Sequence of chain 1.A:
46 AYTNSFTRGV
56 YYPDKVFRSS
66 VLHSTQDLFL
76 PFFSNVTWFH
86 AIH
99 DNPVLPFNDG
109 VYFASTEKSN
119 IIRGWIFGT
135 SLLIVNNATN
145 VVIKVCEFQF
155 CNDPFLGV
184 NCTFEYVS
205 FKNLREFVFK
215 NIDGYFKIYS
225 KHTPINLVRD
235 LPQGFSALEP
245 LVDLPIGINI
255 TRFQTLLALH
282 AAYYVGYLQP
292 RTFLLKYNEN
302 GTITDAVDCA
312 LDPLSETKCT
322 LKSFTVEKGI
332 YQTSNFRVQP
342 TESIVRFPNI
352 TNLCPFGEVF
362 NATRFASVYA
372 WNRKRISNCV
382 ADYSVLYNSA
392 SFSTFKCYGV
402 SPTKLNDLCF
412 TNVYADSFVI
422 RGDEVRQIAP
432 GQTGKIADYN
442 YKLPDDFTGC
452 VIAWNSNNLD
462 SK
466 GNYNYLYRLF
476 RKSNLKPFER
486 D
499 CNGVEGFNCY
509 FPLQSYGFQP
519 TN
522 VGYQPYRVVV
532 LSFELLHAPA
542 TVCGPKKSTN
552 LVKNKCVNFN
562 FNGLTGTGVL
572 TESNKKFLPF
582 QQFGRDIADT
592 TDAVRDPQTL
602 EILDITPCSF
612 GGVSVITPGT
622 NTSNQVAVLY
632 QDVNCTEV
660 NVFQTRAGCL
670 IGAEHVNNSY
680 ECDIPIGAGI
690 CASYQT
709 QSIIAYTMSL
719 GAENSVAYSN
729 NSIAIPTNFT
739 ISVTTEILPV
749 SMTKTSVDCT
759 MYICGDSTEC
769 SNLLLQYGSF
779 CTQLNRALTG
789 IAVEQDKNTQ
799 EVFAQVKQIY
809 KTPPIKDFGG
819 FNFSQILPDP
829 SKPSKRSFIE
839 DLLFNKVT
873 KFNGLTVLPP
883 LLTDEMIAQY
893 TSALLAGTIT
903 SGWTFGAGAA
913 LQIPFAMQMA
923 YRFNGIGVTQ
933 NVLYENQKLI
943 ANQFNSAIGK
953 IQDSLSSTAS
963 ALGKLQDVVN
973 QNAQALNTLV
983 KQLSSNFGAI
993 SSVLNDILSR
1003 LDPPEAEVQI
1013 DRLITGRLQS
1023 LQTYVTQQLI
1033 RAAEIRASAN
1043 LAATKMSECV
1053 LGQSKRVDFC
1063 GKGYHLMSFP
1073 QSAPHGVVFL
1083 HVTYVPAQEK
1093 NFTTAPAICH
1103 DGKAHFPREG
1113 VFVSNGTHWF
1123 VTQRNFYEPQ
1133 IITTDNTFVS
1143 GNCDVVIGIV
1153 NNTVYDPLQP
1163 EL

Binding-site contacts:
Ligand atom C8 contacts residue ASN1153 of chain 1.A at 4.3 Å.
Ligand atom C5 contacts residue ASN1153 of chain 1.A at 3.8 Å.
Ligand atom C3 contacts residue ASN1153 of chain 1.A at 3.9 Å.
Ligand atom O5 contacts residue ASN1153 of chain 1.A at 2.4 Å (h-bond).
Ligand atom O7 contacts residue ASN1153 of chain 1.A at 3.0 Å (h-bond).
Ligand atom C8 contacts residue ILE1151 of chain 1.A at 4.1 Å (hydrophobic).
Ligand atom C4 contacts residue ASN1153 of chain 1.A at 4.3 Å.
Ligand atom N2 contacts residue ASN1153 of chain 1.A at 2.9 Å (h-bond).
Ligand atom C1 contacts residue ASN1153 of chain 1.A at 1.5 Å.
Ligand atom C2 contacts residue ASN1153 of chain 1.A at 2.5 Å.
Ligand atom C7 contacts residue ASN1153 of chain 1.A at 3.1 Å.

A protein and the small-molecule ligand that binds it are described below.
Small molecule (SMILES): CC(=O)N[C@H]1[C@H](O[C@H]2[C@H](O)[C@@H](NC(C)=O)CO[C@@H]2CO)O[C@H](CO)[C@@H](O)[C@@H]1O